Sequence of chain 3.A:
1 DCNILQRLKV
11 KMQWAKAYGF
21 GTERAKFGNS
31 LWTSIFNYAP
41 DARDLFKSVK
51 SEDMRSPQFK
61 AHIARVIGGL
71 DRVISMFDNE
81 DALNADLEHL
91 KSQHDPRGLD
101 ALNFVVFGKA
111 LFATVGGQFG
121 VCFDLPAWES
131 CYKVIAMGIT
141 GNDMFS

Sequence of chain 3.C:
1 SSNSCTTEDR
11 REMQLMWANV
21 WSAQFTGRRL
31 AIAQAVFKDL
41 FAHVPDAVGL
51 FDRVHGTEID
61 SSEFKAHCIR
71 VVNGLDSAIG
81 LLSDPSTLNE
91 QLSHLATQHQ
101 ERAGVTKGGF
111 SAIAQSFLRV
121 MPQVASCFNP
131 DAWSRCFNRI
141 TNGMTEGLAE

Binding-site contacts:
Ligand atom O5 contacts residue SER60 of chain 3.D at 3.9 Å.
Ligand atom C1 contacts residue SER60 of chain 3.D at 4.2 Å.
Ligand atom O6 contacts residue GLU58 of chain 3.C at 4.4 Å.
Ligand atom O5 contacts residue SER61 of chain 3.D at 4.4 Å.
Ligand atom O5 contacts residue SER61 of chain 3.D at 4.0 Å.
Ligand atom C2 contacts residue ASN58 of chain 3.D at 2.5 Å.
Ligand atom C6 contacts residue SER61 of chain 3.D at 3.8 Å.
Ligand atom N2 contacts residue ASN58 of chain 3.D at 2.8 Å (h-bond).
Ligand atom C5 contacts residue SER60 of chain 3.D at 4.0 Å.
Ligand atom C1 contacts residue ASN58 of chain 3.D at 1.4 Å.
Ligand atom C6 contacts residue SER62 of chain 3.C at 4.3 Å.
Ligand atom C6 contacts residue SER82 of chain 3.B at 4.0 Å.
Ligand atom C1 contacts residue SER60 of chain 3.D at 4.2 Å.
Ligand atom C6 contacts residue ASN58 of chain 3.D at 3.7 Å.
Ligand atom O4 contacts residue ASP81 of chain 3.A at 4.4 Å.
Ligand atom O5 contacts residue SER60 of chain 3.D at 3.9 Å.
Ligand atom C5 contacts residue ASN58 of chain 3.D at 3.6 Å.
Ligand atom O6 contacts residue SER62 of chain 3.C at 4.5 Å.
Ligand atom O6 contacts residue SER82 of chain 3.B at 3.6 Å.
Ligand atom C1 contacts residue ASP81 of chain 3.A at 4.2 Å.
Ligand atom C6 contacts residue SER60 of chain 3.D at 3.7 Å.
Ligand atom O2 contacts residue ASP81 of chain 3.A at 3.7 Å.
Ligand atom C3 contacts residue ASN58 of chain 3.D at 3.8 Å.
Ligand atom O5 contacts residue ASN58 of chain 3.D at 2.4 Å (h-bond).
Ligand atom C2 contacts residue ASP81 of chain 3.A at 3.6 Å.
Ligand atom C4 contacts residue ASN58 of chain 3.D at 4.2 Å.
Ligand atom O7 contacts residue ASN58 of chain 3.D at 3.8 Å.
Ligand atom C5 contacts residue ASN58 of chain 3.D at 4.2 Å.
Ligand atom C7 contacts residue ASN58 of chain 3.D at 3.7 Å.

Sequence of chain 3.D:
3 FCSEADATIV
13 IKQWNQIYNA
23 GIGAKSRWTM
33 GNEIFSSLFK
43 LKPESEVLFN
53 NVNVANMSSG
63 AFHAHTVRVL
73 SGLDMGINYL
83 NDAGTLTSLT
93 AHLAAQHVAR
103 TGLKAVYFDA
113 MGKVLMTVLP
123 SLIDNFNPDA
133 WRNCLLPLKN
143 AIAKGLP

Sequence of chain 3.B:
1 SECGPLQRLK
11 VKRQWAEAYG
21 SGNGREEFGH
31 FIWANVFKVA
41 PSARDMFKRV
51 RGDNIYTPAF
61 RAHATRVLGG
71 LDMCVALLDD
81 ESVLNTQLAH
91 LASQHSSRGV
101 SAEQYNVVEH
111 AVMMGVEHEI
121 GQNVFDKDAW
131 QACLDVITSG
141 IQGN

A small-molecule ligand and the protein it binds are described below.
Small molecule (SMILES): CC(=O)N[C@H]1[C@H](O[C@H]2[C@H](O)[C@@H](NC(C)=O)CO[C@@H]2CO[C@@H]2O[C@@H](C)[C@@H](O)[C@@H](O)[C@@H]2O)O[C@H](CO)[C@@H](O[C@H]2O[C@H](CO[C@H]3O[C@H](CO)[C@@H](O)[C@H](O)[C@@H]3O)[C@@H](O)[C@H](O[C@H]3O[C@H](CO)[C@@H](O)[C@H](O)[C@@H]3O)[C@@H]2O)[C@@H]1O